Sequence of chain 33.B:
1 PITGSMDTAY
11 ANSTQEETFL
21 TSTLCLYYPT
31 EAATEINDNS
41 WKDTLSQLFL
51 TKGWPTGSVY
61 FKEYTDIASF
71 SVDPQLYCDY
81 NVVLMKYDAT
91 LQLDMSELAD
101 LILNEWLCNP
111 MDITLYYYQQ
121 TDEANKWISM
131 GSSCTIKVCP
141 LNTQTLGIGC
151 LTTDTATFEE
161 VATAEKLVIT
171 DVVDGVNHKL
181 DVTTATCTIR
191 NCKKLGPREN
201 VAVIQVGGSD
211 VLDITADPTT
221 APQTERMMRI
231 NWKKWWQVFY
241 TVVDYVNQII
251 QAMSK

Binding-site contacts:
Ligand atom O7 contacts residue ASN12 of chain 33.B at 3.7 Å.
Ligand atom C1 contacts residue ASN12 of chain 33.B at 2.2 Å.
Ligand atom C7 contacts residue ASN12 of chain 33.B at 3.9 Å.
Ligand atom C2 contacts residue ASN12 of chain 33.B at 3.2 Å.
Ligand atom C5 contacts residue ASN12 of chain 33.B at 4.1 Å.
Ligand atom N2 contacts residue ASN12 of chain 33.B at 3.8 Å.
Ligand atom O5 contacts residue ASN12 of chain 33.B at 2.7 Å (h-bond).

The protein below binds the small molecule below.
Small molecule (SMILES): CC(=O)N[C@H]1[C@H](O[C@H]2[C@H](O)[C@@H](NC(C)=O)CO[C@@H]2CO)O[C@H](CO)[C@@H](O)[C@@H]1O